Binding-site contacts:
Ligand atom C5 contacts residue GLY98 of chain 1.A at 3.4 Å.
Ligand atom N7 contacts residue VAL97 of chain 1.A at 3.5 Å.
Ligand atom C8 contacts residue GLY98 of chain 1.A at 3.5 Å.
Ligand atom C4 contacts residue PHE175 of chain 1.A at 4.0 Å (hydrophobic).
Ligand atom N6 contacts residue ASP219 of chain 1.A at 2.7 Å (salt-bridge).
Ligand atom N7 contacts residue THR218 of chain 1.A at 3.6 Å.
Ligand atom C8 contacts residue VAL97 of chain 1.A at 3.5 Å (hydrophobic).
Ligand atom N3 contacts residue MET195 of chain 1.A at 3.8 Å.
Ligand atom N9 contacts residue ILE193 of chain 1.A at 4.0 Å.
Ligand atom N7 contacts residue VAL233 of chain 1.A at 3.9 Å.
Ligand atom N3 contacts residue ILE193 of chain 1.A at 3.7 Å.
Ligand atom C8 contacts residue VAL233 of chain 1.A at 3.9 Å (hydrophobic).
Ligand atom C5 contacts residue ILE193 of chain 1.A at 3.8 Å (hydrophobic).
Ligand atom C8 contacts residue ASP219 of chain 1.A at 3.5 Å.
Ligand atom C2 contacts residue MET195 of chain 1.A at 3.7 Å (hydrophobic).
Ligand atom C5 contacts residue PHE175 of chain 1.A at 3.9 Å (hydrophobic).
Ligand atom C6 contacts residue PHE175 of chain 1.A at 3.8 Å (hydrophobic).
Ligand atom C8 contacts residue THR218 of chain 1.A at 3.5 Å.
Ligand atom N6 contacts residue GLY98 of chain 1.A at 3.8 Å.
Ligand atom C2 contacts residue PHE175 of chain 1.A at 3.8 Å (hydrophobic).
Ligand atom N1 contacts residue ASP221 of chain 1.A at 3.8 Å.
Ligand atom C6 contacts residue GLY98 of chain 1.A at 4.0 Å.
Ligand atom C6 contacts residue ILE193 of chain 1.A at 3.8 Å (hydrophobic).
Ligand atom C4 contacts residue GLY98 of chain 1.A at 4.0 Å.
Ligand atom N6 contacts residue VAL228 of chain 1.A at 3.8 Å.
Ligand atom C5 contacts residue ASP219 of chain 1.A at 3.7 Å.
Ligand atom C6 contacts residue ASP219 of chain 1.A at 3.7 Å.
Ligand atom N1 contacts residue PHE175 of chain 1.A at 3.5 Å.
Ligand atom N7 contacts residue GLY98 of chain 1.A at 3.1 Å (h-bond).
Ligand atom N9 contacts residue VAL97 of chain 1.A at 3.9 Å.
Ligand atom C6 contacts residue ASP221 of chain 1.A at 3.9 Å.
Ligand atom C8 contacts residue ALA96 of chain 1.A at 4.0 Å (hydrophobic).
Ligand atom N1 contacts residue ILE193 of chain 1.A at 3.7 Å.
Ligand atom N7 contacts residue ASP219 of chain 1.A at 2.6 Å (salt-bridge).
Ligand atom N3 contacts residue GLY194 of chain 1.A at 3.5 Å.
Ligand atom C2 contacts residue ILE193 of chain 1.A at 3.8 Å (hydrophobic).
Ligand atom N6 contacts residue ILE193 of chain 1.A at 3.9 Å.
Ligand atom C4 contacts residue ILE193 of chain 1.A at 3.6 Å (hydrophobic).
Ligand atom N9 contacts residue ALA96 of chain 1.A at 3.7 Å.
Ligand atom N6 contacts residue ASP221 of chain 1.A at 3.0 Å (salt-bridge).

This small molecule binds to this protein.
Small molecule (SMILES): Nc1ncnc2[nH]cnc12

Sequence of chain 1.A:
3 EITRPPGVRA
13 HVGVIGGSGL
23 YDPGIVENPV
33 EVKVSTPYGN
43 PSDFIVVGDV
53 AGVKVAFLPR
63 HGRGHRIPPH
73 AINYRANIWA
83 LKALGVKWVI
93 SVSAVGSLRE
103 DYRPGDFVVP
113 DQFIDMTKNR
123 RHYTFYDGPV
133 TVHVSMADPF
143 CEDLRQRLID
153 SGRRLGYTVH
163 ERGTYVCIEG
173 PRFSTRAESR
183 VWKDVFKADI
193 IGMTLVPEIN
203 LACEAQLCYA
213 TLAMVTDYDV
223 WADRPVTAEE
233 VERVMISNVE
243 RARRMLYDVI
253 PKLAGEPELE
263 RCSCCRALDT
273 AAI